Sequence of chain 1.A:
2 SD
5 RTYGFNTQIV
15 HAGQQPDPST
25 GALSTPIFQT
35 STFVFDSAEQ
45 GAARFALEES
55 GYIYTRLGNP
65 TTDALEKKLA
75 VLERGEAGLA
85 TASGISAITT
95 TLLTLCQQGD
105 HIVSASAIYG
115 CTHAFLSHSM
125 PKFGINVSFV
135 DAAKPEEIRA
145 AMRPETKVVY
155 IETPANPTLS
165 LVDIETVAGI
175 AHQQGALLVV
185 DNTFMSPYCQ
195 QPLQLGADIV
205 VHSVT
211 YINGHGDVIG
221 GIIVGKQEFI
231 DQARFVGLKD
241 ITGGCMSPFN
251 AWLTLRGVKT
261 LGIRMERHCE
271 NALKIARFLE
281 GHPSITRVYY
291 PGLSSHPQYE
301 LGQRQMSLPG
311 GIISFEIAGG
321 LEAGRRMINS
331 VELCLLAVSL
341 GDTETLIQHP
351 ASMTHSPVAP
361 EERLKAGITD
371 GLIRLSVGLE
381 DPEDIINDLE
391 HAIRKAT

Binding-site contacts:
Ligand atom CD contacts residue TYR58 of chain 3.A at 4.2 Å (hydrophobic).
Ligand atom N contacts residue LLP210 of chain 1.A at 3.1 Å.
Ligand atom CE contacts residue ARG60 of chain 3.A at 4.5 Å.
Ligand atom C contacts residue TYR113 of chain 1.A at 3.9 Å (hydrophobic).
Ligand atom CB contacts residue TYR113 of chain 1.A at 3.4 Å (hydrophobic).
Ligand atom CB contacts residue SER339 of chain 1.A at 4.3 Å.
Ligand atom CD contacts residue TYR113 of chain 1.A at 4.1 Å (hydrophobic).
Ligand atom CE contacts residue CYS115 of chain 1.A at 3.8 Å (hydrophobic).
Ligand atom CE contacts residue TYR113 of chain 1.A at 3.8 Å (hydrophobic).
Ligand atom CG contacts residue VAL338 of chain 1.A at 3.9 Å (hydrophobic).
Ligand atom CE contacts residue LEU61 of chain 3.A at 4.2 Å (hydrophobic).
Ligand atom C contacts residue LLP210 of chain 1.A at 4.3 Å.
Ligand atom OXT contacts residue ARG374 of chain 1.A at 3.6 Å (salt-bridge).
Ligand atom O contacts residue ARG374 of chain 1.A at 3.1 Å (salt-bridge).
Ligand atom N contacts residue SER339 of chain 1.A at 4.3 Å.
Ligand atom O contacts residue VAL338 of chain 1.A at 4.2 Å.
Ligand atom CA contacts residue SER339 of chain 1.A at 3.4 Å.
Ligand atom CA contacts residue VAL338 of chain 1.A at 4.2 Å (hydrophobic).
Ligand atom CA contacts residue LLP210 of chain 1.A at 4.3 Å.
Ligand atom N contacts residue TYR58 of chain 3.A at 3.9 Å.
Ligand atom CB contacts residue VAL338 of chain 1.A at 4.0 Å (hydrophobic).
Ligand atom C contacts residue ARG374 of chain 1.A at 3.7 Å.
Ligand atom CG contacts residue TYR58 of chain 3.A at 3.9 Å (hydrophobic).
Ligand atom C contacts residue SER339 of chain 1.A at 3.5 Å.
Ligand atom CA contacts residue TYR113 of chain 1.A at 3.8 Å (hydrophobic).
Ligand atom O contacts residue LLP210 of chain 1.A at 4.1 Å.
Ligand atom CD contacts residue VAL338 of chain 1.A at 4.1 Å (hydrophobic).
Ligand atom N contacts residue TYR113 of chain 1.A at 3.0 Å (h-bond).
Ligand atom O contacts residue SER339 of chain 1.A at 2.8 Å.
Ligand atom OXT contacts residue TYR113 of chain 1.A at 3.3 Å.
Ligand atom CG contacts residue TYR113 of chain 1.A at 3.4 Å (hydrophobic).
Ligand atom O contacts residue LEU340 of chain 1.A at 3.8 Å.

The small molecule below binds the protein below.
Small molecule (SMILES): CCCC[C@H](N)C(=O)O

Sequence of chain 3.A:
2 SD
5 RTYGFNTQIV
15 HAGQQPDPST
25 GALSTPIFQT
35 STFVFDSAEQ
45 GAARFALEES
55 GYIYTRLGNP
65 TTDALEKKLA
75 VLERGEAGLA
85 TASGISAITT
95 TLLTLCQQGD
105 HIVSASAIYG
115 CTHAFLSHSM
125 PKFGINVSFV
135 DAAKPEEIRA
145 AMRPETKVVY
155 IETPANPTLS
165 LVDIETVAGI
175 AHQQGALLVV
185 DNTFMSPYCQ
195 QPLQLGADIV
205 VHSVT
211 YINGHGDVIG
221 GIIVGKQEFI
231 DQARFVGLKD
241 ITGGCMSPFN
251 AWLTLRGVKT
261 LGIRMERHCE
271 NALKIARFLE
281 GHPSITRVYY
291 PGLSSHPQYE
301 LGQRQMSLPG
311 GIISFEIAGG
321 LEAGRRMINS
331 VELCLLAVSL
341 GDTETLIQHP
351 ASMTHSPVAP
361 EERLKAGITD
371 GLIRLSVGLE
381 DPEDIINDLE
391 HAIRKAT